Binding-site contacts:
Ligand atom O5 contacts residue ASN320 of chain 1.F at 2.3 Å (h-bond).
Ligand atom C3 contacts residue ASN320 of chain 1.F at 3.9 Å.
Ligand atom O7 contacts residue LEU317 of chain 1.F at 4.2 Å.
Ligand atom O6 contacts residue ARG281 of chain 1.E at 3.5 Å.
Ligand atom C8 contacts residue LEU317 of chain 1.F at 3.9 Å (hydrophobic).
Ligand atom C6 contacts residue ARG281 of chain 1.E at 4.0 Å.
Ligand atom C4 contacts residue ASN320 of chain 1.F at 4.3 Å.
Ligand atom O7 contacts residue ASN320 of chain 1.F at 2.8 Å (h-bond).
Ligand atom C8 contacts residue ASN316 of chain 1.F at 4.2 Å.
Ligand atom C2 contacts residue ASN320 of chain 1.F at 2.6 Å.
Ligand atom O7 contacts residue TRP262 of chain 1.E at 4.4 Å.
Ligand atom C1 contacts residue ASN316 of chain 1.F at 4.5 Å.
Ligand atom C8 contacts residue TRP262 of chain 1.E at 4.3 Å (hydrophobic).
Ligand atom O7 contacts residue MET285 of chain 1.E at 3.7 Å.
Ligand atom C1 contacts residue ASN320 of chain 1.F at 1.4 Å.
Ligand atom C6 contacts residue ARG281 of chain 1.E at 3.8 Å.
Ligand atom C8 contacts residue ASN320 of chain 1.F at 4.4 Å.
Ligand atom C7 contacts residue ASN316 of chain 1.F at 4.4 Å.
Ligand atom C7 contacts residue ASN320 of chain 1.F at 3.1 Å.
Ligand atom O7 contacts residue ASN316 of chain 1.F at 4.5 Å.
Ligand atom C7 contacts residue LEU317 of chain 1.F at 4.3 Å (hydrophobic).
Ligand atom N2 contacts residue ASN320 of chain 1.F at 3.1 Å (h-bond).
Ligand atom C5 contacts residue ASN320 of chain 1.F at 3.6 Å.

Sequence of chain 1.F:
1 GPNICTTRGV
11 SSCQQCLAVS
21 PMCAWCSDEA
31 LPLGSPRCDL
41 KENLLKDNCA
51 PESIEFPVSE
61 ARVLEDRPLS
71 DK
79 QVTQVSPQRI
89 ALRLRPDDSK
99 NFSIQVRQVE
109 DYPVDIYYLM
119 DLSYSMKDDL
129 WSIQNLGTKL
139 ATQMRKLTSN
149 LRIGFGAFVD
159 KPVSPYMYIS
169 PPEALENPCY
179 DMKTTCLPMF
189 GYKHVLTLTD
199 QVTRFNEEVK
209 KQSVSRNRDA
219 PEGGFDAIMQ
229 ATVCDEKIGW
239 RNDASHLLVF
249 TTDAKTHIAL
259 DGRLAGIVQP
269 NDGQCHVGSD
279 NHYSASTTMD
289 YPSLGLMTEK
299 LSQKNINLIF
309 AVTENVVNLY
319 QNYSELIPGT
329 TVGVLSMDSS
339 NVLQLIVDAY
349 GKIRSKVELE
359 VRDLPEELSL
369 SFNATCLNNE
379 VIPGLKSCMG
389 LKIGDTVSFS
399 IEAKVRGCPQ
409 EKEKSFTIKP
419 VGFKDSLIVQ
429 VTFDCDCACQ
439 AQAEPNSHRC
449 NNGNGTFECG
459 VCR

A protein and the small-molecule ligand that binds it are described below.
Small molecule (SMILES): CC(=O)N[C@H]1[C@H](O[C@H]2[C@H](O)[C@@H](NC(C)=O)CO[C@@H]2CO)O[C@H](CO)[C@@H](O[C@@H]2O[C@H](CO[C@H]3O[C@H](CO)[C@@H](O)[C@H](O)[C@@H]3O)[C@@H](O)[C@H](O[C@H]3O[C@H](CO)[C@@H](O)[C@H](O)[C@@H]3O)[C@@H]2O)[C@@H]1O

Sequence of chain 1.E:
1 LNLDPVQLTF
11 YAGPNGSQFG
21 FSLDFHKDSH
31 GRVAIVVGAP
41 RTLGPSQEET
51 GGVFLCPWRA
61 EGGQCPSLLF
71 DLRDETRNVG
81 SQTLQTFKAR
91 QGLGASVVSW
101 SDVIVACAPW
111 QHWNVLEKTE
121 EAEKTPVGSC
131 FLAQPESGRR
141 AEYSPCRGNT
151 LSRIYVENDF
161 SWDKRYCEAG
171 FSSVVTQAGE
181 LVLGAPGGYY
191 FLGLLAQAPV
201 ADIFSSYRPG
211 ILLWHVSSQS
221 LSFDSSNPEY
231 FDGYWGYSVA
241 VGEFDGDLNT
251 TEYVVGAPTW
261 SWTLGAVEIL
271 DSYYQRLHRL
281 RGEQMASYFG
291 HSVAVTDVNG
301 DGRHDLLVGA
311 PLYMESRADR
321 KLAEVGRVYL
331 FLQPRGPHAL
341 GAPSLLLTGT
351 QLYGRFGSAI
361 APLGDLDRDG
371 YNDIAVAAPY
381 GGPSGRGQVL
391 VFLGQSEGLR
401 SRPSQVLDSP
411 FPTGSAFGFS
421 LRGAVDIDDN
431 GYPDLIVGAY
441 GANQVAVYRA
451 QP